This protein binds this small molecule.
Small molecule (SMILES): CCCCC[C@H](O)/C=C/C=C\CCCCCCCC(=O)O

Binding-site contacts:
Ligand atom OAS contacts residue ILE140 of chain 1.B at 3.6 Å.
Ligand atom OAU contacts residue SER141 of chain 1.B at 3.9 Å.
Ligand atom OAT contacts residue ILE140 of chain 1.B at 4.0 Å.
Ligand atom CAP contacts residue ALA91 of chain 1.B at 4.2 Å (hydrophobic).
Ligand atom OAU contacts residue ARG87 of chain 1.B at 3.2 Å.
Ligand atom CAR contacts residue ILE125 of chain 1.B at 3.9 Å (hydrophobic).
Ligand atom OAU contacts residue ILE140 of chain 1.B at 3.9 Å.
Ligand atom CAA contacts residue ARG87 of chain 1.B at 3.2 Å.
Ligand atom CAC contacts residue ILE140 of chain 1.B at 4.0 Å (hydrophobic).
Ligand atom CAF contacts residue ILE80 of chain 1.B at 3.3 Å (hydrophobic).
Ligand atom CAR contacts residue MET128 of chain 1.B at 4.2 Å (hydrophobic).
Ligand atom CAE contacts residue MET147 of chain 1.B at 4.2 Å (hydrophobic).
Ligand atom CAB contacts residue ILE140 of chain 1.B at 4.2 Å (hydrophobic).
Ligand atom CAB contacts residue ARG87 of chain 1.B at 4.2 Å.
Ligand atom CAF contacts residue LEU152 of chain 1.B at 4.3 Å (hydrophobic).
Ligand atom CAG contacts residue ILE80 of chain 1.B at 4.3 Å (hydrophobic).
Ligand atom CAJ contacts residue VAL138 of chain 1.B at 3.7 Å (hydrophobic).
Ligand atom OAS contacts residue ARG87 of chain 1.B at 2.8 Å (salt-bridge).
Ligand atom OAS contacts residue SER141 of chain 1.B at 3.0 Å (h-bond).
Ligand atom CAH contacts residue CYS84 of chain 1.B at 4.1 Å (hydrophobic).
Ligand atom CAJ contacts residue MET163 of chain 1.B at 4.1 Å (hydrophobic).
Ligand atom CAE contacts residue ILE80 of chain 1.B at 4.1 Å (hydrophobic).
Ligand atom CAM contacts residue ARG87 of chain 1.B at 3.5 Å.
Ligand atom CAI contacts residue MET163 of chain 1.B at 3.6 Å (hydrophobic).
Ligand atom CAD contacts residue ILE80 of chain 1.B at 4.0 Å (hydrophobic).
Ligand atom CAA contacts residue ILE140 of chain 1.B at 3.8 Å (hydrophobic).
Ligand atom OAT contacts residue SER141 of chain 1.B at 4.0 Å.
Ligand atom CAD contacts residue MET147 of chain 1.B at 4.0 Å (hydrophobic).
Ligand atom CAG contacts residue LEU152 of chain 1.B at 3.9 Å (hydrophobic).
Ligand atom CAA contacts residue SER141 of chain 1.B at 3.7 Å.
Ligand atom CAF contacts residue MET147 of chain 1.B at 4.0 Å (hydrophobic).
Ligand atom CAO contacts residue ARG87 of chain 1.B at 4.3 Å.
Ligand atom OAT contacts residue ARG87 of chain 1.B at 3.4 Å (salt-bridge).
Ligand atom CAR contacts residue ALA91 of chain 1.B at 4.1 Å (hydrophobic).
Ligand atom OAT contacts residue HIS65 of chain 1.B at 3.6 Å (h-bond).
Ligand atom CAL contacts residue LEU139 of chain 1.B at 4.0 Å (hydrophobic).
Ligand atom CAJ contacts residue LEU129 of chain 1.B at 4.0 Å (hydrophobic).
Ligand atom CAN contacts residue ARG87 of chain 1.B at 3.8 Å.
Ligand atom CAI contacts residue VAL138 of chain 1.B at 4.2 Å (hydrophobic).
Ligand atom CAJ contacts residue ILE140 of chain 1.B at 4.2 Å (hydrophobic).

Sequence of chain 1.B:
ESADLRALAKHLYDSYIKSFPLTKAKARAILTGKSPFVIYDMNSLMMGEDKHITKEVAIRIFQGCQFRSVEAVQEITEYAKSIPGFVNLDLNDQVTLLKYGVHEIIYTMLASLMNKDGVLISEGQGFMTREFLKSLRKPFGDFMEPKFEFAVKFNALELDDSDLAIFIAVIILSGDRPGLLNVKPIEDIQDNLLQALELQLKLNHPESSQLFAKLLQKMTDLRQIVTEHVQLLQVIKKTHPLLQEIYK